Binding-site contacts:
Ligand atom C5 contacts residue ASN282 of chain 1.A at 3.7 Å.
Ligand atom C1 contacts residue ASN282 of chain 1.A at 1.4 Å.
Ligand atom C8 contacts residue GLU281 of chain 1.A at 3.4 Å.
Ligand atom C2 contacts residue ASN282 of chain 1.A at 2.5 Å.
Ligand atom C7 contacts residue ASN280 of chain 1.A at 3.9 Å.
Ligand atom O6 contacts residue ASN282 of chain 1.A at 4.1 Å.
Ligand atom O5 contacts residue ASN282 of chain 1.A at 2.4 Å (h-bond).
Ligand atom O6 contacts residue LYS558 of chain 1.C at 3.8 Å.
Ligand atom O7 contacts residue ASN280 of chain 1.A at 4.5 Å.
Ligand atom O7 contacts residue ASN282 of chain 1.A at 4.2 Å.
Ligand atom C7 contacts residue ASN282 of chain 1.A at 3.8 Å.
Ligand atom C4 contacts residue ASN282 of chain 1.A at 4.2 Å.
Ligand atom C1 contacts residue GLU281 of chain 1.A at 3.8 Å.
Ligand atom C3 contacts residue ASN282 of chain 1.A at 3.8 Å.
Ligand atom C7 contacts residue GLU281 of chain 1.A at 3.5 Å.
Ligand atom N2 contacts residue GLU281 of chain 1.A at 2.8 Å (salt-bridge).
Ligand atom C3 contacts residue GLU281 of chain 1.A at 4.1 Å.
Ligand atom C2 contacts residue GLU281 of chain 1.A at 3.7 Å.
Ligand atom C8 contacts residue ASN280 of chain 1.A at 3.7 Å.
Ligand atom N2 contacts residue ASN280 of chain 1.A at 4.1 Å.
Ligand atom N2 contacts residue ASN282 of chain 1.A at 2.9 Å (h-bond).

Sequence of chain 1.C:
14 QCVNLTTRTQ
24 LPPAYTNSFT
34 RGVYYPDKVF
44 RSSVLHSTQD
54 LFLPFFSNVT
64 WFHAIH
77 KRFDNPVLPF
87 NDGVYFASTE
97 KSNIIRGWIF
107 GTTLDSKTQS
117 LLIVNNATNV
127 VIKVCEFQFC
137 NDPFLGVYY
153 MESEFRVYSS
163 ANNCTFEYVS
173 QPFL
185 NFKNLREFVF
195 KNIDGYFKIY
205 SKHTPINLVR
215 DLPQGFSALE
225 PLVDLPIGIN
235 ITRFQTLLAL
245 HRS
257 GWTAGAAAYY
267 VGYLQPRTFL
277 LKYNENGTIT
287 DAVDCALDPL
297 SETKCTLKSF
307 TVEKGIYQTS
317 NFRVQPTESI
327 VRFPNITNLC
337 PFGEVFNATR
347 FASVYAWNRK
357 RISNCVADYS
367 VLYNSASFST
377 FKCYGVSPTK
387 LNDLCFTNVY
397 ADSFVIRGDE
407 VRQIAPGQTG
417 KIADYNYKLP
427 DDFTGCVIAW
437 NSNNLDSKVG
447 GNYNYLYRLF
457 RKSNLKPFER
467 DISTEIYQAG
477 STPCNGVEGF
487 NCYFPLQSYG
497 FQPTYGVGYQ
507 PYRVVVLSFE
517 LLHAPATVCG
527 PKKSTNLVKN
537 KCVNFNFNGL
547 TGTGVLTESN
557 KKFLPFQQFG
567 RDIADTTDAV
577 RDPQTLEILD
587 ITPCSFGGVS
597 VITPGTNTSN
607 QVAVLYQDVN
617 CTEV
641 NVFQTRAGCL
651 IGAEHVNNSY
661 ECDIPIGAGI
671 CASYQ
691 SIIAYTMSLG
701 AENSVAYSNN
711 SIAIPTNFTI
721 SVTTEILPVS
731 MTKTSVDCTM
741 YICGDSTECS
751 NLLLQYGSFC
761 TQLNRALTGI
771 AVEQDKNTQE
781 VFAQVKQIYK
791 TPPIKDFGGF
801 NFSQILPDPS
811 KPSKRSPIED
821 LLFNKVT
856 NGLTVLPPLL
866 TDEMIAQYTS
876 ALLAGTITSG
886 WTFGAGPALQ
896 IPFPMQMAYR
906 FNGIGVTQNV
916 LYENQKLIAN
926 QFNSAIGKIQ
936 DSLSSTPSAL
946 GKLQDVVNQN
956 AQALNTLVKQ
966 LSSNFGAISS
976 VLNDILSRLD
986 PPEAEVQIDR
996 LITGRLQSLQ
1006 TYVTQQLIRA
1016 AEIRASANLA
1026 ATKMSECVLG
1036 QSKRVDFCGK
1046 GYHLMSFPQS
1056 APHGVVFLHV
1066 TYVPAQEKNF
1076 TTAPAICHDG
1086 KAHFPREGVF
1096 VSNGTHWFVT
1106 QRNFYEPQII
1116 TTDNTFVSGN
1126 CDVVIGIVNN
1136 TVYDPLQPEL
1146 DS

The small molecule below binds the protein below.
Small molecule (SMILES): CC(=O)N[C@@H]1[C@@H](O)[C@H](O)[C@@H](CO)O[C@H]1O

Sequence of chain 1.A:
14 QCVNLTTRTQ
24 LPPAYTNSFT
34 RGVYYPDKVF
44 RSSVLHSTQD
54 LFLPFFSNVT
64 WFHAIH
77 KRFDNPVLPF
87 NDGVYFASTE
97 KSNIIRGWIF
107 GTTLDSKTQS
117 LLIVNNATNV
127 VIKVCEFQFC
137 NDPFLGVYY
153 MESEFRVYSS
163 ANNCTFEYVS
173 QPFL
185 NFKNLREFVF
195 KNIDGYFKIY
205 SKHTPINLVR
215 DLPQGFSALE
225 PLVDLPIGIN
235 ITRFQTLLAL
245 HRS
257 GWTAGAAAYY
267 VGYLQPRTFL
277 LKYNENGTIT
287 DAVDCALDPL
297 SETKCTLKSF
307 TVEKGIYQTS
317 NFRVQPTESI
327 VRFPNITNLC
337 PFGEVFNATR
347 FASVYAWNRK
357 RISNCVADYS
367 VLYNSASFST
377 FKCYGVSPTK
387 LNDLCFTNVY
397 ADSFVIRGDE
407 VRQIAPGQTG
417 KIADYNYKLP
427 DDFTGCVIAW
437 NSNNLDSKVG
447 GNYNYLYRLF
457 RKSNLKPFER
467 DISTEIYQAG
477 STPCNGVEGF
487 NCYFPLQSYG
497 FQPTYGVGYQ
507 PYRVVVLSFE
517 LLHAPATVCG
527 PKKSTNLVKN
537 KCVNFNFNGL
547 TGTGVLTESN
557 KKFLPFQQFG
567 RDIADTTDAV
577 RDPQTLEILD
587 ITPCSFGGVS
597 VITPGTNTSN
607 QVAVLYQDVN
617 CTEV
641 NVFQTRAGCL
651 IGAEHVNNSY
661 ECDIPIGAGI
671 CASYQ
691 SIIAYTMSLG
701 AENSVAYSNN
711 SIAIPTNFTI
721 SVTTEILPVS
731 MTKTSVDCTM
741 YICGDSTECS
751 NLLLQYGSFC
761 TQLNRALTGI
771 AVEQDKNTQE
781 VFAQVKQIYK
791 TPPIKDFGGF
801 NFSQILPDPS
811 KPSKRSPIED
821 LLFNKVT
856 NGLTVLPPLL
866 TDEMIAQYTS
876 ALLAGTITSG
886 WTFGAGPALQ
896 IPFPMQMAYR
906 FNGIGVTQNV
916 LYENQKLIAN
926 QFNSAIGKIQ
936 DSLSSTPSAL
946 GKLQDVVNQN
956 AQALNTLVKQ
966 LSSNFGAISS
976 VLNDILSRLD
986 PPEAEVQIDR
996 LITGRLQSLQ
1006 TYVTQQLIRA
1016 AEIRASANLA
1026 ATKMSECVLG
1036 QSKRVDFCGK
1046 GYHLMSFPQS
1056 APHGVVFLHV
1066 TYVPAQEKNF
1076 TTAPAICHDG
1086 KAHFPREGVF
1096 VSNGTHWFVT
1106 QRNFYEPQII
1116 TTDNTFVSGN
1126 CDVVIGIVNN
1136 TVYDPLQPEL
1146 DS